Sequence of chain 1.D:
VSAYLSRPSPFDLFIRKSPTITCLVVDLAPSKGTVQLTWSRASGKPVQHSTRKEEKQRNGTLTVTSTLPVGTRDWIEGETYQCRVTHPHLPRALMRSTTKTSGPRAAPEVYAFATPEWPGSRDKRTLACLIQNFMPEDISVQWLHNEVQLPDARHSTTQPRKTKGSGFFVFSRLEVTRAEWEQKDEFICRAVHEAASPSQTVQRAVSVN

A protein and the small-molecule ligand that binds it are described below.
Small molecule (SMILES): CC(=O)N[C@H]1[C@H](O[C@H]2[C@H](O)[C@@H](NC(C)=O)CO[C@@H]2CO)O[C@H](CO)[C@@H](O[C@@H]2O[C@H](CO[C@H]3O[C@H](CO)[C@@H](O)[C@H](O)[C@@H]3O)[C@@H](O)[C@H](O[C@H]3O[C@H](CO)[C@@H](O)[C@H](O)[C@@H]3O)[C@@H]2O)[C@@H]1O

Binding-site contacts:
Ligand atom C5 contacts residue ASN70 of chain 1.D at 3.6 Å.
Ligand atom C2 contacts residue GLN170 of chain 1.D at 3.5 Å.
Ligand atom O6 contacts residue LEU35 of chain 1.D at 3.9 Å.
Ligand atom C4 contacts residue TYR15 of chain 1.D at 4.0 Å (hydrophobic).
Ligand atom C3 contacts residue ASN70 of chain 1.D at 3.8 Å.
Ligand atom O5 contacts residue TYR15 of chain 1.D at 4.2 Å.
Ligand atom O3 contacts residue SER17 of chain 1.D at 4.0 Å.
Ligand atom C1 contacts residue GLN170 of chain 1.D at 4.2 Å.
Ligand atom C3 contacts residue VAL37 of chain 1.D at 4.0 Å (hydrophobic).
Ligand atom C2 contacts residue THR72 of chain 1.D at 3.9 Å.
Ligand atom O6 contacts residue SER13 of chain 1.D at 3.3 Å (h-bond).
Ligand atom C5 contacts residue TYR15 of chain 1.D at 3.7 Å (hydrophobic).
Ligand atom C1 contacts residue THR72 of chain 1.D at 3.5 Å.
Ligand atom O7 contacts residue THR74 of chain 1.D at 3.9 Å.
Ligand atom O3 contacts residue LEU35 of chain 1.D at 3.6 Å.
Ligand atom O6 contacts residue VAL37 of chain 1.D at 4.2 Å.
Ligand atom C1 contacts residue ASN70 of chain 1.D at 1.4 Å.
Ligand atom C6 contacts residue TYR15 of chain 1.D at 3.2 Å (hydrophobic).
Ligand atom N2 contacts residue THR72 of chain 1.D at 3.6 Å (h-bond).
Ligand atom C6 contacts residue LEU35 of chain 1.D at 3.9 Å (hydrophobic).
Ligand atom O5 contacts residue VAL37 of chain 1.D at 3.9 Å.
Ligand atom C2 contacts residue ASN70 of chain 1.D at 2.5 Å.
Ligand atom O3 contacts residue LEU39 of chain 1.D at 3.8 Å.
Ligand atom C3 contacts residue TYR15 of chain 1.D at 3.6 Å (hydrophobic).
Ligand atom O3 contacts residue VAL37 of chain 1.D at 4.0 Å.
Ligand atom O7 contacts residue LEU35 of chain 1.D at 3.8 Å.
Ligand atom O6 contacts residue TYR15 of chain 1.D at 3.3 Å (h-bond).
Ligand atom C1 contacts residue TYR15 of chain 1.D at 3.8 Å (hydrophobic).
Ligand atom C7 contacts residue ASN70 of chain 1.D at 3.4 Å.
Ligand atom C2 contacts residue VAL37 of chain 1.D at 3.9 Å (hydrophobic).
Ligand atom O5 contacts residue ASN70 of chain 1.D at 2.4 Å (h-bond).
Ligand atom C6 contacts residue TYR15 of chain 1.D at 4.2 Å (hydrophobic).
Ligand atom O2 contacts residue GLN170 of chain 1.D at 2.7 Å (h-bond).
Ligand atom O4 contacts residue VAL37 of chain 1.D at 3.5 Å.
Ligand atom C1 contacts residue VAL37 of chain 1.D at 4.2 Å (hydrophobic).
Ligand atom C3 contacts residue LEU39 of chain 1.D at 4.2 Å (hydrophobic).
Ligand atom N2 contacts residue ASN70 of chain 1.D at 2.9 Å (h-bond).
Ligand atom O7 contacts residue ASN70 of chain 1.D at 3.7 Å.
Ligand atom N2 contacts residue LEU39 of chain 1.D at 3.8 Å.
Ligand atom O4 contacts residue TYR15 of chain 1.D at 3.6 Å.